Binding-site contacts:
Ligand atom C1 contacts residue ASN19 of chain 54.Q at 1.9 Å.
Ligand atom O6 contacts residue ASN19 of chain 54.Q at 4.3 Å.
Ligand atom C2 contacts residue ASN19 of chain 54.Q at 3.4 Å.
Ligand atom C3 contacts residue ASN19 of chain 54.Q at 4.4 Å.
Ligand atom C4 contacts residue ASN19 of chain 54.Q at 4.5 Å.
Ligand atom N2 contacts residue ASN19 of chain 54.Q at 4.1 Å.
Ligand atom O5 contacts residue ASN19 of chain 54.Q at 2.1 Å (h-bond).
Ligand atom C6 contacts residue ASN19 of chain 54.Q at 4.0 Å.
Ligand atom C8 contacts residue TYR17 of chain 54.Q at 4.3 Å (hydrophobic).
Ligand atom C5 contacts residue ASN19 of chain 54.Q at 3.3 Å.

Sequence of chain 54.Q:
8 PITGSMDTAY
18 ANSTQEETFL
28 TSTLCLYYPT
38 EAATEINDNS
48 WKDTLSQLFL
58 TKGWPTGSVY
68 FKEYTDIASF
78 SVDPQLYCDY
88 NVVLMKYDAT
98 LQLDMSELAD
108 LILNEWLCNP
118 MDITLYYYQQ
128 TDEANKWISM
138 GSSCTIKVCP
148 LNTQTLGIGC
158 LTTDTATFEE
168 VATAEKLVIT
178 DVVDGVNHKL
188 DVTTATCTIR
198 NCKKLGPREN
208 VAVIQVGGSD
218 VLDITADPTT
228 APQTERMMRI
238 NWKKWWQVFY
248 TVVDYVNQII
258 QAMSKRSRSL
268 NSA

The small molecule below binds the protein below.
Small molecule (SMILES): CC(=O)N[C@H]1[C@H](O[C@H]2[C@H](O)[C@@H](NC(C)=O)CO[C@@H]2CO)O[C@H](CO)[C@@H](O)[C@@H]1O